A protein and the small-molecule ligand that binds it are described below.
Small molecule (SMILES): CC(=O)N[C@@H]1[C@@H](O)[C@H](O)[C@@H](CO)O[C@H]1O

Binding-site contacts:
Ligand atom O7 contacts residue ASN603 of chain 1.C at 3.1 Å.
Ligand atom O5 contacts residue ASN603 of chain 1.C at 2.3 Å (h-bond).
Ligand atom C4 contacts residue ASN603 of chain 1.C at 4.2 Å.
Ligand atom C7 contacts residue ASN603 of chain 1.C at 3.3 Å.
Ligand atom N2 contacts residue ASN603 of chain 1.C at 3.0 Å (h-bond).
Ligand atom C5 contacts residue ASN603 of chain 1.C at 3.6 Å.
Ligand atom C3 contacts residue ASN603 of chain 1.C at 3.8 Å.
Ligand atom C8 contacts residue ASN603 of chain 1.C at 4.5 Å.
Ligand atom C1 contacts residue ASN603 of chain 1.C at 1.4 Å.
Ligand atom C2 contacts residue ASN603 of chain 1.C at 2.5 Å.

Sequence of chain 1.C:
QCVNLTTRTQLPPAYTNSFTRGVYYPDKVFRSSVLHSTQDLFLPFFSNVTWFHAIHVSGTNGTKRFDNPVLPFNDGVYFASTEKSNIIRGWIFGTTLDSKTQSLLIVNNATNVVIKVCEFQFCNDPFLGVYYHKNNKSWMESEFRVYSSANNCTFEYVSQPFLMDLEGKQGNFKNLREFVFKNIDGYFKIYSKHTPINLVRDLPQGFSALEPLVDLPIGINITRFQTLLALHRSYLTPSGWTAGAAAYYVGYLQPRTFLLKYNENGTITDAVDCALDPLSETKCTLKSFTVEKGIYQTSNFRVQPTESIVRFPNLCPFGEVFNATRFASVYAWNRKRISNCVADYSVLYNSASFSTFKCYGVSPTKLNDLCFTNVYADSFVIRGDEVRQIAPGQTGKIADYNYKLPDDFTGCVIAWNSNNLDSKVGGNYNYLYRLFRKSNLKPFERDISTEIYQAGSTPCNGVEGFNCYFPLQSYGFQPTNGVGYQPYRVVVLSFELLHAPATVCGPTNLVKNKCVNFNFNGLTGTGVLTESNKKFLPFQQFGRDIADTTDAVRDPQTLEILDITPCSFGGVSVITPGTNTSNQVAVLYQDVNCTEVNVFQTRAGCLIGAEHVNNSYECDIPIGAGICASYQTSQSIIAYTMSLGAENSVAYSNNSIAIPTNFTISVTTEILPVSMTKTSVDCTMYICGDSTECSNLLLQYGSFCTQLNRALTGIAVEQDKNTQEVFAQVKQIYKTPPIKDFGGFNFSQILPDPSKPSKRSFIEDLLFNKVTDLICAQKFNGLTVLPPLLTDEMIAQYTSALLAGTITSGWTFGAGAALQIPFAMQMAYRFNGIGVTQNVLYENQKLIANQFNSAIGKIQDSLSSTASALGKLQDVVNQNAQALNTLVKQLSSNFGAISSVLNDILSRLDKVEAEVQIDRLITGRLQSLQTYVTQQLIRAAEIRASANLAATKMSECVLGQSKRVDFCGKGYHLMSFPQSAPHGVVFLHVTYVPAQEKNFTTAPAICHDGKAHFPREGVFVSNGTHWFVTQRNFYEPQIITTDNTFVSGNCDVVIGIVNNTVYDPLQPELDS